Binding-site contacts:
Ligand atom C5 contacts residue ASN799 of chain 1.C at 3.7 Å.
Ligand atom O7 contacts residue ASN1159 of chain 1.C at 3.7 Å.
Ligand atom C3 contacts residue ASN799 of chain 1.C at 3.8 Å.
Ligand atom C8 contacts residue ASN799 of chain 1.C at 4.3 Å.
Ligand atom O7 contacts residue ASN799 of chain 1.C at 3.4 Å (h-bond).
Ligand atom C1 contacts residue ASN1159 of chain 1.C at 4.4 Å.
Ligand atom C7 contacts residue ASN799 of chain 1.C at 3.2 Å.
Ligand atom C8 contacts residue THR798 of chain 1.C at 4.2 Å.
Ligand atom C4 contacts residue ASN799 of chain 1.C at 4.2 Å.
Ligand atom C1 contacts residue ASN799 of chain 1.C at 1.4 Å.
Ligand atom O5 contacts residue ASN799 of chain 1.C at 2.4 Å (h-bond).
Ligand atom N2 contacts residue ASN799 of chain 1.C at 2.9 Å (h-bond).
Ligand atom C2 contacts residue ASN799 of chain 1.C at 2.5 Å.

Sequence of chain 1.C:
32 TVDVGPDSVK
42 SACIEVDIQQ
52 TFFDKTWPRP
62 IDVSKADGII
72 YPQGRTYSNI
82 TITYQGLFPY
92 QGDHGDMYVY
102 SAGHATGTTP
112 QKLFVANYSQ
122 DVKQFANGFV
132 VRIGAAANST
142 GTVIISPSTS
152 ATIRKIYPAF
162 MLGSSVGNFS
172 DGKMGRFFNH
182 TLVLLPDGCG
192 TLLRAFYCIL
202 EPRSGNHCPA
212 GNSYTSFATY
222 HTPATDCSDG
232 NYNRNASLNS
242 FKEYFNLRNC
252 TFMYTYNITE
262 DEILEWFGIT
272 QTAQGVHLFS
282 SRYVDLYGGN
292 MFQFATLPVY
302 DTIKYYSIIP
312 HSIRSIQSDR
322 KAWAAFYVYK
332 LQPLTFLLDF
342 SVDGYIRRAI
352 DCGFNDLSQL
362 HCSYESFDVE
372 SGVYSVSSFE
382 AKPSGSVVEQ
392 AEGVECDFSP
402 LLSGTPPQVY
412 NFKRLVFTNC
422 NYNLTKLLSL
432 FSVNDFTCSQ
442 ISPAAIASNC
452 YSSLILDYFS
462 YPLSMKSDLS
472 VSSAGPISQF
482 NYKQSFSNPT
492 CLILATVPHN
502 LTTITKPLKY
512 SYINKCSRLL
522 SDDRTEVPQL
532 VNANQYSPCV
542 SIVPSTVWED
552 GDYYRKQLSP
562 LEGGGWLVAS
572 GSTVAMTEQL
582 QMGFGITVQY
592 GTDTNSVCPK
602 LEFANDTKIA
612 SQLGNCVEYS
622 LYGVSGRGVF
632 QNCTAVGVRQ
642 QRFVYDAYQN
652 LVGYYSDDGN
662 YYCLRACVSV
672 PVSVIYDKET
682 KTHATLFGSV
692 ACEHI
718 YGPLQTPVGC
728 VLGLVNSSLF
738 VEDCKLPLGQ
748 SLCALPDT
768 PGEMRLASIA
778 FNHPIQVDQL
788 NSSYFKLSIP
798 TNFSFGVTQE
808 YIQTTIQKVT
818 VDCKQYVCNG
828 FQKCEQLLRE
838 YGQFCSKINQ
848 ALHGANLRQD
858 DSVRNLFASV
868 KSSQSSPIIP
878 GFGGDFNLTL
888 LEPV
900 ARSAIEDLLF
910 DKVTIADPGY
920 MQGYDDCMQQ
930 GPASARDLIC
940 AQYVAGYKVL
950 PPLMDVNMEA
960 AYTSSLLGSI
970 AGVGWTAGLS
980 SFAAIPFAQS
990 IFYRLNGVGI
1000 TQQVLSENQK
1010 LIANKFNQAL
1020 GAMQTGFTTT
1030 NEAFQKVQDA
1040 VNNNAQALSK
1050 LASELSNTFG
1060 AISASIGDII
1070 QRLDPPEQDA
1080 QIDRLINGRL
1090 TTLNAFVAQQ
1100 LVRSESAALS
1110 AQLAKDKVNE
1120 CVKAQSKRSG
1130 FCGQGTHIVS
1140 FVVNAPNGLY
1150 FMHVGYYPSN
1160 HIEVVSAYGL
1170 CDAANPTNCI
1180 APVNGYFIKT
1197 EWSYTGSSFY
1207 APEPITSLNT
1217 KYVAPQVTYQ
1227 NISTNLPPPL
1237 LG

This small molecule binds to this protein.
Small molecule (SMILES): CC(=O)N[C@@H]1[C@@H](O)[C@H](O)[C@@H](CO)O[C@H]1O